Binding-site contacts:
Ligand atom C28 contacts residue VAL88 of chain 1.A at 3.6 Å (hydrophobic).
Ligand atom C12 contacts residue TYR62 of chain 1.A at 3.9 Å (hydrophobic).
Ligand atom C31 contacts residue LYS89 of chain 1.A at 3.9 Å.
Ligand atom C29 contacts residue VAL9 of chain 1.A at 3.7 Å (hydrophobic).
Ligand atom C8 contacts residue THR11 of chain 1.A at 3.5 Å.
Ligand atom N2 contacts residue VAL88 of chain 1.A at 3.5 Å (h-bond).
Ligand atom C23 contacts residue LEU49 of chain 1.A at 3.9 Å (hydrophobic).
Ligand atom S2 contacts residue HIS68 of chain 1.A at 3.9 Å.
Ligand atom F1 contacts residue ILE56 of chain 1.A at 3.9 Å.
Ligand atom O3 contacts residue VAL9 of chain 1.A at 3.7 Å.
Ligand atom C27 contacts residue ILE56 of chain 1.A at 3.8 Å (hydrophobic).
Ligand atom C10 contacts residue HIS91 of chain 1.A at 3.4 Å.
Ligand atom C21 contacts residue LEU49 of chain 1.A at 3.7 Å (hydrophobic).
Ligand atom CL1 contacts residue ILE94 of chain 1.A at 3.9 Å.
Ligand atom C8 contacts residue LEU49 of chain 1.A at 3.9 Å (hydrophobic).
Ligand atom CL1 contacts residue TYR95 of chain 1.A at 3.7 Å.
Ligand atom C30 contacts residue LYS89 of chain 1.A at 3.9 Å.
Ligand atom C7 contacts residue THR11 of chain 1.A at 3.9 Å.
Ligand atom O2 contacts residue MET1 of chain 1.A at 3.8 Å.
Ligand atom CL1 contacts residue HIS91 of chain 1.A at 3.5 Å.
Ligand atom C9 contacts residue HIS91 of chain 1.A at 3.8 Å.
Ligand atom O5 contacts residue LYS89 of chain 1.A at 3.4 Å.
Ligand atom C9 contacts residue LEU49 of chain 1.A at 3.7 Å (hydrophobic).
Ligand atom C15 contacts residue MET57 of chain 1.A at 3.6 Å (hydrophobic).
Ligand atom C20 contacts residue VAL88 of chain 1.A at 3.8 Å (hydrophobic).
Ligand atom C22 contacts residue GLY53 of chain 1.A at 3.9 Å.
Ligand atom C4 contacts residue HIS91 of chain 1.A at 3.7 Å.
Ligand atom N2 contacts residue LYS89 of chain 1.A at 3.9 Å.
Ligand atom F1 contacts residue PHE86 of chain 1.A at 3.3 Å.
Ligand atom C22 contacts residue LEU49 of chain 1.A at 3.3 Å (hydrophobic).
Ligand atom C30 contacts residue HIS91 of chain 1.A at 3.7 Å.
Ligand atom N2 contacts residue HIS91 of chain 1.A at 2.9 Å (h-bond).
Ligand atom CL1 contacts residue LEU49 of chain 1.A at 3.6 Å.
Ligand atom F1 contacts residue ILE94 of chain 1.A at 3.4 Å.
Ligand atom C19 contacts residue VAL88 of chain 1.A at 3.6 Å (hydrophobic).
Ligand atom CL2 contacts residue ILE56 of chain 1.A at 3.6 Å.
Ligand atom C28 contacts residue TYR62 of chain 1.A at 3.9 Å (hydrophobic).
Ligand atom C3 contacts residue HIS91 of chain 1.A at 3.9 Å.
Ligand atom CL2 contacts residue LEU52 of chain 1.A at 3.9 Å.
Ligand atom F1 contacts residue VAL88 of chain 1.A at 3.9 Å.

The small molecule below binds the protein below.
Small molecule (SMILES): CC(C)(C)S(=O)(=O)C[C@H](C1CC1)N1C(=O)[C@@](C)(Cc2ncc(CC(=O)O)s2)C[C@H](c2cccc(Cl)c2)[C@H]1c1ccc(Cl)c(F)c1

Sequence of chain 1.A:
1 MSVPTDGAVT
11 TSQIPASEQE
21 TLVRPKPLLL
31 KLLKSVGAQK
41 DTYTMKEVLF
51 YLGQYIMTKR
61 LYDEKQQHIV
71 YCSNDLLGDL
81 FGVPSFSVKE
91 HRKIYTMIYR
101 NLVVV